A small-molecule ligand and the protein it binds are described below.
Small molecule (SMILES): N[C@@H]1c2ccccc2OC12CCN(c1cnc3c(N4CCCc5ncccc54)n[nH]c3n1)CC2

Sequence of chain 1.A:
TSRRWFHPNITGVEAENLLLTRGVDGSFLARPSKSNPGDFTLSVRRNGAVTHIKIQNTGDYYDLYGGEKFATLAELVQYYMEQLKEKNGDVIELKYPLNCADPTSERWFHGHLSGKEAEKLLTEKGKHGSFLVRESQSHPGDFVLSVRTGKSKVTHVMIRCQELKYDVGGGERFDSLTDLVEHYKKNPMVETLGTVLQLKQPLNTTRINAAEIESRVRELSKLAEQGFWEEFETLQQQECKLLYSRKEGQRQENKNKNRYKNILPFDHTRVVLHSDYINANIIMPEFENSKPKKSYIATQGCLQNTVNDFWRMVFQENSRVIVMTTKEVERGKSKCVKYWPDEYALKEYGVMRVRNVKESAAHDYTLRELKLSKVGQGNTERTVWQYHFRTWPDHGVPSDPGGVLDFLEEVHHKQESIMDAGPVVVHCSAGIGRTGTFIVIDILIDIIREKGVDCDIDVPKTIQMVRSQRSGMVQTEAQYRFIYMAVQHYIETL

Binding-site contacts:
Ligand atom N01 contacts residue PHE114 of chain 1.A at 2.8 Å (h-bond).
Ligand atom C18 contacts residue GLN258 of chain 1.A at 3.5 Å.
Ligand atom C34 contacts residue GLU250 of chain 1.A at 3.3 Å.
Ligand atom N28 contacts residue LEU255 of chain 1.A at 3.6 Å (h-bond).
Ligand atom C25 contacts residue ARG112 of chain 1.A at 3.5 Å.
Ligand atom C14 contacts residue THR254 of chain 1.A at 3.5 Å.
Ligand atom C25 contacts residue LYS493 of chain 1.A at 3.5 Å.
Ligand atom N01 contacts residue THR109 of chain 1.A at 2.6 Å (h-bond).
Ligand atom N27 contacts residue GLU251 of chain 1.A at 3.5 Å (salt-bridge).
Ligand atom N13 contacts residue GLU251 of chain 1.A at 3.6 Å.
Ligand atom N01 contacts residue GLU111 of chain 1.A at 2.6 Å (salt-bridge).
Ligand atom C31 contacts residue HIS115 of chain 1.A at 3.3 Å.
Ligand atom C07 contacts residue PHE114 of chain 1.A at 3.4 Å (hydrophobic).
Ligand atom C07 contacts residue ARG112 of chain 1.A at 3.4 Å.
Ligand atom C24 contacts residue ASP490 of chain 1.A at 3.6 Å.
Ligand atom O05 contacts residue PHE114 of chain 1.A at 3.3 Å (h-bond).
Ligand atom N28 contacts residue GLU251 of chain 1.A at 2.6 Å (salt-bridge).
Ligand atom N27 contacts residue LEU255 of chain 1.A at 3.2 Å.
Ligand atom C33 contacts residue GLU250 of chain 1.A at 3.5 Å.
Ligand atom N27 contacts residue PRO492 of chain 1.A at 3.3 Å.
Ligand atom N13 contacts residue THR220 of chain 1.A at 3.6 Å.
Ligand atom C24 contacts residue THR220 of chain 1.A at 3.5 Å.
Ligand atom C08 contacts residue HIS115 of chain 1.A at 3.6 Å.
Ligand atom C11 contacts residue THR220 of chain 1.A at 3.5 Å.
Ligand atom C10 contacts residue THR220 of chain 1.A at 3.4 Å.
Ligand atom C06 contacts residue PHE114 of chain 1.A at 3.6 Å (hydrophobic).
Ligand atom N26 contacts residue ARG112 of chain 1.A at 3.4 Å (salt-bridge).
Ligand atom C04 contacts residue PHE114 of chain 1.A at 3.1 Å (hydrophobic).
Ligand atom C03 contacts residue PHE114 of chain 1.A at 3.2 Å (hydrophobic).
Ligand atom C08 contacts residue ARG112 of chain 1.A at 3.6 Å.
Ligand atom C02 contacts residue PHE114 of chain 1.A at 3.4 Å (hydrophobic).
Ligand atom N01 contacts residue THR254 of chain 1.A at 3.3 Å (h-bond).
Ligand atom C21 contacts residue ARG112 of chain 1.A at 3.5 Å.
Ligand atom C14 contacts residue GLU251 of chain 1.A at 3.5 Å.
Ligand atom C32 contacts residue GLY116 of chain 1.A at 3.5 Å.
Ligand atom C02 contacts residue THR109 of chain 1.A at 3.4 Å.
Ligand atom C19 contacts residue GLN496 of chain 1.A at 3.6 Å.
Ligand atom C02 contacts residue THR254 of chain 1.A at 3.4 Å.
Ligand atom C32 contacts residue HIS115 of chain 1.A at 3.3 Å.
Ligand atom C34 contacts residue THR109 of chain 1.A at 3.5 Å.